Binding-site contacts:
Ligand atom C contacts residue ILE262 of chain 1.A at 3.8 Å (hydrophobic).
Ligand atom N contacts residue ARG248 of chain 1.A at 2.9 Å (salt-bridge).
Ligand atom CB contacts residue PHE252 of chain 1.A at 3.4 Å (hydrophobic).
Ligand atom CA contacts residue ILE250 of chain 1.A at 3.5 Å (hydrophobic).
Ligand atom O contacts residue ASN249 of chain 1.A at 3.2 Å (h-bond).
Ligand atom CA contacts residue HIS290 of chain 1.A at 4.0 Å.
Ligand atom N contacts residue ILE250 of chain 1.A at 2.7 Å (h-bond).
Ligand atom CA contacts residue SER251 of chain 1.A at 3.8 Å.
Ligand atom C contacts residue PHE252 of chain 1.A at 3.9 Å (hydrophobic).
Ligand atom CB contacts residue TRP244 of chain 1.A at 3.4 Å (hydrophobic).
Ligand atom CB contacts residue ARG248 of chain 1.A at 3.7 Å.
Ligand atom N contacts residue PHE252 of chain 1.A at 3.9 Å.
Ligand atom N contacts residue ILE247 of chain 1.A at 2.9 Å (h-bond).
Ligand atom CB contacts residue ASN249 of chain 1.A at 4.0 Å.
Ligand atom CA contacts residue ARG248 of chain 1.A at 3.9 Å.
Ligand atom C contacts residue ASN249 of chain 1.A at 3.7 Å.
Ligand atom C contacts residue ARG248 of chain 1.A at 3.6 Å.
Ligand atom CB contacts residue ASN253 of chain 1.A at 3.1 Å.
Ligand atom CB contacts residue ILE262 of chain 1.A at 3.9 Å (hydrophobic).
Ligand atom CB contacts residue ILE247 of chain 1.A at 3.6 Å (hydrophobic).
Ligand atom C contacts residue PHE252 of chain 1.A at 3.5 Å (hydrophobic).
Ligand atom CA contacts residue ILE247 of chain 1.A at 3.5 Å (hydrophobic).
Ligand atom C contacts residue ILE250 of chain 1.A at 3.5 Å (hydrophobic).
Ligand atom CB contacts residue SER245 of chain 1.A at 3.4 Å.
Ligand atom CA contacts residue ASN253 of chain 1.A at 3.9 Å.
Ligand atom O contacts residue PHE252 of chain 1.A at 2.7 Å (h-bond).
Ligand atom CA contacts residue PHE252 of chain 1.A at 3.9 Å (hydrophobic).
Ligand atom C contacts residue ILE247 of chain 1.A at 3.9 Å (hydrophobic).
Ligand atom C contacts residue ILE250 of chain 1.A at 3.7 Å (hydrophobic).
Ligand atom CA contacts residue PHE252 of chain 1.A at 3.3 Å (hydrophobic).
Ligand atom C contacts residue HIS290 of chain 1.A at 4.0 Å.
Ligand atom C contacts residue ILE247 of chain 1.A at 4.0 Å (hydrophobic).
Ligand atom CA contacts residue ARG248 of chain 1.A at 3.4 Å.
Ligand atom O contacts residue SER251 of chain 1.A at 3.2 Å.
Ligand atom O contacts residue ILE250 of chain 1.A at 2.9 Å (h-bond).
Ligand atom CB contacts residue HIS290 of chain 1.A at 3.7 Å.
Ligand atom CA contacts residue ILE250 of chain 1.A at 3.6 Å (hydrophobic).
Ligand atom CB contacts residue SER251 of chain 1.A at 3.7 Å.
Ligand atom CB contacts residue ILE247 of chain 1.A at 3.2 Å (hydrophobic).
Ligand atom N contacts residue PHE252 of chain 1.A at 2.8 Å (h-bond).

Sequence of chain 1.A:
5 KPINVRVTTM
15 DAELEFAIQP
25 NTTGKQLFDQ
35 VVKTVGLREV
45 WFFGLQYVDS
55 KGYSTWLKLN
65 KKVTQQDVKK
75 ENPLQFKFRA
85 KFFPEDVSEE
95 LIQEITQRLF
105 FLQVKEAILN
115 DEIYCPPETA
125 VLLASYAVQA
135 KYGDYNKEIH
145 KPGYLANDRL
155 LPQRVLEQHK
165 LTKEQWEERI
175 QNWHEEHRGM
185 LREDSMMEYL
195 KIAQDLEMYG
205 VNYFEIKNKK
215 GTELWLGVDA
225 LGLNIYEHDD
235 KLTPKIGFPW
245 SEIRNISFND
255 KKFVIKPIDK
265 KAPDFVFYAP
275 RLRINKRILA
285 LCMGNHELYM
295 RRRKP

This small molecule binds to this protein.
Small molecule (SMILES): C[C@H](N)C(=O)N[C@@H](C)C(=O)N[C@@H](C)C(=O)N[C@@H](C)C(=O)N[C@@H](C)C(=O)N[C@@H](C)C(=O)N[C@@H](C)C=O